Binding-site contacts:
Ligand atom N1 contacts residue HIS79 of chain 1.A at 4.4 Å.
Ligand atom N4 contacts residue MN1 of chain 16.D at 4.4 Å.
Ligand atom C3 contacts residue MET113 of chain 16.A at 3.2 Å (hydrophobic).
Ligand atom C3 contacts residue HIS183 of chain 16.A at 4.3 Å.
Ligand atom C5 contacts residue HIS79 of chain 1.A at 3.2 Å.
Ligand atom C3 contacts residue MN1 of chain 1.C at 3.3 Å.
Ligand atom N1 contacts residue HIS182 of chain 16.A at 3.1 Å (h-bond).
Ligand atom N3A contacts residue MET113 of chain 16.A at 3.8 Å.
Ligand atom C3 contacts residue ARG127 of chain 24.A at 4.2 Å.
Ligand atom N1 contacts residue MN1 of chain 1.C at 4.3 Å.
Ligand atom C5 contacts residue HIS80 of chain 1.A at 3.7 Å.
Ligand atom N1 contacts residue MN1 of chain 16.D at 2.2 Å.
Ligand atom C5 contacts residue MET113 of chain 16.A at 3.6 Å (hydrophobic).
Ligand atom N1 contacts residue GLU186 of chain 16.A at 3.1 Å (salt-bridge).
Ligand atom C3 contacts residue MN1 of chain 16.D at 4.2 Å.
Ligand atom C5 contacts residue MN1 of chain 1.C at 3.2 Å.
Ligand atom N2 contacts residue MN1 of chain 1.C at 4.4 Å.
Ligand atom C5 contacts residue HIS183 of chain 16.A at 3.6 Å.
Ligand atom N3A contacts residue MN1 of chain 1.C at 3.6 Å.
Ligand atom N3A contacts residue ARG127 of chain 24.A at 3.2 Å (salt-bridge).
Ligand atom C5 contacts residue GLU186 of chain 16.A at 3.9 Å.
Ligand atom N1 contacts residue MET113 of chain 16.A at 3.5 Å.
Ligand atom N4 contacts residue HIS79 of chain 1.A at 3.2 Å (h-bond).
Ligand atom N1 contacts residue HIS53 of chain 16.A at 4.4 Å.
Ligand atom N4 contacts residue HIS183 of chain 16.A at 3.2 Å (h-bond).
Ligand atom N3A contacts residue GLU83 of chain 1.A at 3.6 Å (salt-bridge).
Ligand atom N1 contacts residue HIS80 of chain 1.A at 2.9 Å (h-bond).
Ligand atom N4 contacts residue GLU83 of chain 1.A at 3.1 Å (salt-bridge).
Ligand atom C3 contacts residue GLU83 of chain 1.A at 3.6 Å.
Ligand atom N2 contacts residue GLU186 of chain 16.A at 3.9 Å.
Ligand atom N4 contacts residue HIS80 of chain 1.A at 4.4 Å.
Ligand atom C3 contacts residue HIS80 of chain 1.A at 4.3 Å.
Ligand atom N4 contacts residue MN1 of chain 1.C at 2.2 Å.
Ligand atom C5 contacts residue GLU83 of chain 1.A at 4.0 Å.
Ligand atom N2 contacts residue MN1 of chain 16.D at 3.1 Å.
Ligand atom N4 contacts residue MET113 of chain 16.A at 3.5 Å.
Ligand atom N2 contacts residue MET113 of chain 16.A at 3.3 Å.
Ligand atom C5 contacts residue MN1 of chain 16.D at 3.3 Å.
Ligand atom N2 contacts residue HIS80 of chain 1.A at 3.5 Å (h-bond).
Ligand atom C5 contacts residue HIS182 of chain 16.A at 3.3 Å.

A small-molecule ligand and the protein it binds are described below.
Small molecule (SMILES): Nc1nc[nH]n1

Sequence of chain 24.A:
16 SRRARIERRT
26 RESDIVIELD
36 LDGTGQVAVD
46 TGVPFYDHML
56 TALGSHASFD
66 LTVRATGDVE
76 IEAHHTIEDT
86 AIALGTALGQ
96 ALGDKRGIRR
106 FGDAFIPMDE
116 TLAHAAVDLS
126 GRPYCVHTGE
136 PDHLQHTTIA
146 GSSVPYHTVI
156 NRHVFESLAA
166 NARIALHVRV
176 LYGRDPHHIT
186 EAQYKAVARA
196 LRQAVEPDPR

Sequence of chain 1.A:
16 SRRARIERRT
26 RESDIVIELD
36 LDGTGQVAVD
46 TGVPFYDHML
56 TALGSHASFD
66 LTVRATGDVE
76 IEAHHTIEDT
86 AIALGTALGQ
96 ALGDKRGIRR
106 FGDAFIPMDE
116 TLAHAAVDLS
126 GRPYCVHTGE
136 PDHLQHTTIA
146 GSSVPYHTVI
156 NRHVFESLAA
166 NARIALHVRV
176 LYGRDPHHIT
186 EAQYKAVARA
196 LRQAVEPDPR

Sequence of chain 16.A:
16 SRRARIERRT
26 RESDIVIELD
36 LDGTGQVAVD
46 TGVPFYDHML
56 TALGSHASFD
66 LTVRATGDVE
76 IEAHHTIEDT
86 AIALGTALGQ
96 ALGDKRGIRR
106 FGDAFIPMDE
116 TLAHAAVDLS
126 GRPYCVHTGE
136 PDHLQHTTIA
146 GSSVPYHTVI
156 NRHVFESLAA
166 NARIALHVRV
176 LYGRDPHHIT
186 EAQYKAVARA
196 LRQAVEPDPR